Binding-site contacts:
Ligand atom O contacts residue ASP216 of chain 1.E at 3.4 Å (salt-bridge).
Ligand atom CG contacts residue GLU217 of chain 1.E at 3.4 Å.
Ligand atom O contacts residue GLU217 of chain 1.E at 3.1 Å (salt-bridge).
Ligand atom CA contacts residue ASP189 of chain 1.E at 4.4 Å.
Ligand atom OE2 contacts residue TRP223 of chain 1.E at 3.0 Å (h-bond).
Ligand atom OE1 contacts residue PHE130 of chain 1.E at 3.3 Å.
Ligand atom CA contacts residue GLU217 of chain 1.E at 3.6 Å.
Ligand atom CB contacts residue PHE130 of chain 1.E at 4.4 Å (hydrophobic).
Ligand atom O contacts residue NA1 of chain 1.EA at 2.9 Å (h-bond).
Ligand atom CD contacts residue PHE130 of chain 1.E at 3.9 Å (hydrophobic).
Ligand atom O contacts residue EDO1 of chain 1.FA at 4.0 Å.
Ligand atom N contacts residue ASP189 of chain 1.E at 3.5 Å (salt-bridge).
Ligand atom C contacts residue GLU217 of chain 1.E at 3.7 Å.
Ligand atom C contacts residue NA1 of chain 1.EA at 4.1 Å.
Ligand atom CG contacts residue TRP223 of chain 1.E at 4.2 Å (hydrophobic).
Ligand atom N contacts residue NA1 of chain 1.EA at 4.0 Å.
Ligand atom N contacts residue GLU217 of chain 1.E at 2.7 Å (salt-bridge).
Ligand atom CB contacts residue GLU217 of chain 1.E at 4.1 Å.
Ligand atom C contacts residue ASP216 of chain 1.E at 3.9 Å.
Ligand atom CA contacts residue ASP216 of chain 1.E at 3.6 Å.
Ligand atom N contacts residue ASP191 of chain 1.E at 4.0 Å.
Ligand atom OE2 contacts residue LYS222 of chain 1.E at 4.0 Å.
Ligand atom CD contacts residue TRP223 of chain 1.E at 3.8 Å (hydrophobic).
Ligand atom N contacts residue ASP216 of chain 1.E at 2.6 Å (salt-bridge).

Sequence of chain 1.E:
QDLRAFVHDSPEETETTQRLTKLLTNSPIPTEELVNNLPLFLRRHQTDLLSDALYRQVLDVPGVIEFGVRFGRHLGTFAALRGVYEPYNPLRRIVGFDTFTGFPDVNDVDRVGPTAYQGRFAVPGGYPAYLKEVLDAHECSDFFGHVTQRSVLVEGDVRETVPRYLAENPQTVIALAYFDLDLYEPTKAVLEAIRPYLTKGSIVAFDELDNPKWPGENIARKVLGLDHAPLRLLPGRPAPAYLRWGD

This protein binds this small molecule.
Small molecule (SMILES): N[C@@H](CCC(=O)O)C(=O)O